A protein and the small-molecule ligand that binds it are described below.
Small molecule (SMILES): CC(=O)N[C@@H]1[C@@H](O)[C@H](O)[C@@H](CO)O[C@H]1O

Binding-site contacts:
Ligand atom C2 contacts residue THR248 of chain 1.G at 3.2 Å.
Ligand atom C5 contacts residue ASN246 of chain 1.G at 3.7 Å.
Ligand atom C2 contacts residue ASN246 of chain 1.G at 2.5 Å.
Ligand atom N2 contacts residue ASN249 of chain 1.G at 3.9 Å.
Ligand atom O5 contacts residue ASN246 of chain 1.G at 2.4 Å (h-bond).
Ligand atom C8 contacts residue ASN249 of chain 1.G at 3.4 Å.
Ligand atom O3 contacts residue THR248 of chain 1.G at 3.6 Å.
Ligand atom C7 contacts residue ASN246 of chain 1.G at 3.5 Å.
Ligand atom N2 contacts residue THR248 of chain 1.G at 2.6 Å (h-bond).
Ligand atom C1 contacts residue THR248 of chain 1.G at 4.4 Å.
Ligand atom C7 contacts residue THR248 of chain 1.G at 3.7 Å.
Ligand atom C8 contacts residue THR248 of chain 1.G at 3.7 Å.
Ligand atom C3 contacts residue ASN246 of chain 1.G at 3.8 Å.
Ligand atom C3 contacts residue THR248 of chain 1.G at 4.0 Å.
Ligand atom O6 contacts residue ASN246 of chain 1.G at 4.1 Å.
Ligand atom C1 contacts residue ASN246 of chain 1.G at 1.4 Å.
Ligand atom N2 contacts residue ASN246 of chain 1.G at 2.9 Å (h-bond).
Ligand atom C4 contacts residue ASN246 of chain 1.G at 4.2 Å.
Ligand atom O7 contacts residue ASN246 of chain 1.G at 3.6 Å.
Ligand atom C7 contacts residue ASN249 of chain 1.G at 4.0 Å.

Sequence of chain 1.G:
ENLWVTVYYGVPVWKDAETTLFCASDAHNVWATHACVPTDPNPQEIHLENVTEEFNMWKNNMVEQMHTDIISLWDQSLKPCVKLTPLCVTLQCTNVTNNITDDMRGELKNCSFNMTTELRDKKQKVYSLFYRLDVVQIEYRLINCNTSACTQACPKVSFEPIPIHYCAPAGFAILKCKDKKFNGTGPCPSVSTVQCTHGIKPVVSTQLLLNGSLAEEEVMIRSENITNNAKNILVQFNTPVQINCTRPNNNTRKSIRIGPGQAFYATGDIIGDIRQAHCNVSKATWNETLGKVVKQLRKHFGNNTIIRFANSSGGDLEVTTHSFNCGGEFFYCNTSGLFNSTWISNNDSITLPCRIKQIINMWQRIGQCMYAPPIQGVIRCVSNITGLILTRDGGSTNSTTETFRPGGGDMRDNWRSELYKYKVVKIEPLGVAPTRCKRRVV